Sequence of chain 1.G:
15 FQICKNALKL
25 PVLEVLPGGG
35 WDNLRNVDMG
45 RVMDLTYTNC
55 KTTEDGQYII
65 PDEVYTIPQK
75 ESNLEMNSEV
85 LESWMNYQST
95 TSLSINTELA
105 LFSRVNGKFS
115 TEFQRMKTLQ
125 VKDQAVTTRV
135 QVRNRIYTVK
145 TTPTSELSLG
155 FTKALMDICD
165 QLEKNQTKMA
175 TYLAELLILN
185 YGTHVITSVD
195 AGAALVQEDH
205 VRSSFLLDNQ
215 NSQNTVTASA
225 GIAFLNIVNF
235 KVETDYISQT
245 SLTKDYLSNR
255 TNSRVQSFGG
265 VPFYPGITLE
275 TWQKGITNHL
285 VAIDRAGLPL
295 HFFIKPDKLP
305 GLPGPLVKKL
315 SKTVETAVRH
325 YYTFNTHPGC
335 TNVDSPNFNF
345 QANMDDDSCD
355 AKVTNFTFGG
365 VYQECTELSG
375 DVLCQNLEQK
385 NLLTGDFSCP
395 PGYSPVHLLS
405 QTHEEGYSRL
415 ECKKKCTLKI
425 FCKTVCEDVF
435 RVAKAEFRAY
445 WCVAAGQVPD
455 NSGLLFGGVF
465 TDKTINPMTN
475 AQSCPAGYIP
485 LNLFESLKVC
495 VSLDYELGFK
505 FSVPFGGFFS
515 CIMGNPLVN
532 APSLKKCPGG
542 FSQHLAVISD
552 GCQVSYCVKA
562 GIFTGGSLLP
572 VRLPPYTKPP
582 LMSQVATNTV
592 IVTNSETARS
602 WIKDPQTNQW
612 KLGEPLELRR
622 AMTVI

The small molecule below binds the protein below.
Small molecule (SMILES): CC(=O)N[C@@H]1[C@@H](O)[C@H](O)[C@@H](CO)O[C@H]1O

Binding-site contacts:
Ligand atom C8 contacts residue CYS416 of chain 1.G at 3.5 Å (hydrophobic).
Ligand atom O7 contacts residue VAL586 of chain 1.H at 4.3 Å.
Ligand atom C8 contacts residue THR588 of chain 1.H at 4.5 Å.
Ligand atom C1 contacts residue GLN585 of chain 1.H at 4.2 Å.
Ligand atom C8 contacts residue ASN169 of chain 1.H at 4.3 Å.
Ligand atom C8 contacts residue CYS430 of chain 1.G at 4.5 Å (hydrophobic).
Ligand atom C1 contacts residue ASN169 of chain 1.H at 1.4 Å.
Ligand atom C6 contacts residue THR171 of chain 1.H at 4.3 Å.
Ligand atom C4 contacts residue ASN169 of chain 1.H at 4.2 Å.
Ligand atom O6 contacts residue LYS172 of chain 1.H at 4.4 Å.
Ligand atom C5 contacts residue ASN169 of chain 1.H at 3.7 Å.
Ligand atom C2 contacts residue GLN585 of chain 1.H at 4.0 Å.
Ligand atom C3 contacts residue ASN169 of chain 1.H at 3.8 Å.
Ligand atom O5 contacts residue GLN585 of chain 1.H at 3.9 Å.
Ligand atom C7 contacts residue ASN169 of chain 1.H at 3.2 Å.
Ligand atom C8 contacts residue THR428 of chain 1.G at 4.2 Å.
Ligand atom C2 contacts residue ASN169 of chain 1.H at 2.5 Å.
Ligand atom O5 contacts residue ASN169 of chain 1.H at 2.4 Å (h-bond).
Ligand atom N2 contacts residue ASN169 of chain 1.H at 2.9 Å (h-bond).
Ligand atom O7 contacts residue GLN585 of chain 1.H at 4.0 Å.
Ligand atom O7 contacts residue ASN169 of chain 1.H at 3.1 Å (h-bond).
Ligand atom O6 contacts residue GLN585 of chain 1.H at 3.8 Å.

Sequence of chain 1.H:
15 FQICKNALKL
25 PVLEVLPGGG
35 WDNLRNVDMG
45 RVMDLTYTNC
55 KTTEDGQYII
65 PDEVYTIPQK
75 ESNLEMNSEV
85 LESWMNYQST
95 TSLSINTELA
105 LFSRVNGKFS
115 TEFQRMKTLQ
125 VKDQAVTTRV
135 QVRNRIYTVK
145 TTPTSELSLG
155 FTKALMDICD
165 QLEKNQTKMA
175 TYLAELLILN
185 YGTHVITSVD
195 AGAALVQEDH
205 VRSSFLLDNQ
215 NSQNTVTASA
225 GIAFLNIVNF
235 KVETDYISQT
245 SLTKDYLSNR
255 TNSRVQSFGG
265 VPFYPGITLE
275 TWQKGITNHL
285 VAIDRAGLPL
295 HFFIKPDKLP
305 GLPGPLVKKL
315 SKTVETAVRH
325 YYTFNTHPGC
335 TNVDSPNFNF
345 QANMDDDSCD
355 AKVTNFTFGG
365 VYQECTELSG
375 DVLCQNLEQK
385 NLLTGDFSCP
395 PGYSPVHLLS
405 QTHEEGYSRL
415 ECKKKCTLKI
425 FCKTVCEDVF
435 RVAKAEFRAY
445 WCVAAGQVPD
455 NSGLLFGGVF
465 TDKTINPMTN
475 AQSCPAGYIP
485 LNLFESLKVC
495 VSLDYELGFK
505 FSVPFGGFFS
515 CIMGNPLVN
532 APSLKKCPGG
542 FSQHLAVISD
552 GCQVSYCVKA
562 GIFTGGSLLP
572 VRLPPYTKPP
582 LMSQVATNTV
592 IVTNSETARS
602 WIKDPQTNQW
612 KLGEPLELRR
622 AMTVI